Binding-site contacts:
Ligand atom O2 contacts residue A2 of chain 20.B at 3.7 Å.
Ligand atom O3' contacts residue ARG15 of chain 20.A at 3.1 Å (salt-bridge).
Ligand atom C2 contacts residue A3 of chain 20.B at 3.5 Å.
Ligand atom O3' contacts residue ARG19 of chain 20.A at 3.6 Å (salt-bridge).
Ligand atom C4' contacts residue ARG19 of chain 20.A at 3.7 Å.
Ligand atom P contacts residue ARG19 of chain 20.A at 2.8 Å.
Ligand atom C3' contacts residue ARG15 of chain 20.A at 3.8 Å.
Ligand atom C4' contacts residue ARG15 of chain 20.A at 3.3 Å.
Ligand atom OP1 contacts residue MET14 of chain 20.A at 3.8 Å.
Ligand atom C4 contacts residue ARG19 of chain 20.A at 3.9 Å.
Ligand atom C5 contacts residue ARG19 of chain 20.A at 2.9 Å.
Ligand atom N1 contacts residue A3 of chain 20.B at 4.3 Å.
Ligand atom OP1 contacts residue ARG15 of chain 20.A at 2.5 Å.
Ligand atom OP1 contacts residue LYS18 of chain 20.A at 3.7 Å.
Ligand atom C1' contacts residue ARG19 of chain 20.A at 4.3 Å.
Ligand atom C4 contacts residue A3 of chain 20.B at 3.6 Å.
Ligand atom C5' contacts residue ARG15 of chain 20.A at 2.5 Å.
Ligand atom OP2 contacts residue ARG19 of chain 20.A at 2.1 Å (salt-bridge).
Ligand atom C2 contacts residue A1 of chain 20.B at 3.1 Å.
Ligand atom P contacts residue ARG15 of chain 20.A at 3.1 Å.
Ligand atom C4 contacts residue A1 of chain 20.B at 3.4 Å.
Ligand atom N1 contacts residue ARG19 of chain 20.A at 3.9 Å.
Ligand atom O2 contacts residue A3 of chain 20.B at 3.2 Å.
Ligand atom O4 contacts residue A1 of chain 20.B at 3.0 Å (h-bond).
Ligand atom O4' contacts residue ARG19 of chain 20.A at 3.9 Å.
Ligand atom OP2 contacts residue ARG15 of chain 20.A at 2.5 Å.
Ligand atom C5' contacts residue ARG19 of chain 20.A at 3.2 Å.
Ligand atom C3' contacts residue ARG19 of chain 20.A at 3.4 Å.
Ligand atom O4 contacts residue A3 of chain 20.B at 2.8 Å (h-bond).
Ligand atom O2 contacts residue A1 of chain 20.B at 2.7 Å (h-bond).
Ligand atom OP1 contacts residue ARG19 of chain 20.A at 4.1 Å.
Ligand atom O5' contacts residue ARG19 of chain 20.A at 2.1 Å (salt-bridge).
Ligand atom N3 contacts residue A2 of chain 20.B at 3.7 Å.
Ligand atom C2' contacts residue ARG19 of chain 20.A at 3.6 Å.
Ligand atom C2 contacts residue A2 of chain 20.B at 3.9 Å.
Ligand atom N3 contacts residue A3 of chain 20.B at 2.8 Å (h-bond).
Ligand atom OP2 contacts residue ALA16 of chain 20.A at 4.1 Å.
Ligand atom O5' contacts residue ARG15 of chain 20.A at 3.6 Å.
Ligand atom N3 contacts residue A1 of chain 20.B at 2.7 Å (h-bond).
Ligand atom C6 contacts residue ARG19 of chain 20.A at 2.7 Å.

The protein below binds the small molecule below.
Small molecule (SMILES): O=c1ccn([C@@H]2O[C@H](CO[P](=O)(O)O[C@H]3[C@@H](O)[C@H](n4ccc(=O)[nH]c4=O)O[C@@H]3CO[P](=O)(O)O[C@H]3[C@@H](O)[C@H](n4ccc(=O)[nH]c4=O)O[C@@H]3CO[P](=O)(O)O[C@H]3[C@@H](O)[C@H](n4ccc(=O)[nH]c4=O)O[C@@H]3COP(=O)=O)[C@@H](O)[C@H]2O)c(=O)[nH]1

Sequence of chain 20.A:
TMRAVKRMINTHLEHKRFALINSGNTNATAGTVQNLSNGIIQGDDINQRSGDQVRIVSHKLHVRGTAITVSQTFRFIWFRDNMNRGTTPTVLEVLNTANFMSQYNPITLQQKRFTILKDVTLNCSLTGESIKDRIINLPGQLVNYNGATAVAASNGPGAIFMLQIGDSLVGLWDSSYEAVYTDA